Binding-site contacts:
Ligand atom O6 contacts residue VAL97 of chain 2.E at 3.7 Å.
Ligand atom C6 contacts residue ILE61 of chain 2.E at 3.6 Å (hydrophobic).
Ligand atom O3 contacts residue ASP103 of chain 2.E at 2.7 Å (salt-bridge).
Ligand atom C1 contacts residue GLU44 of chain 2.E at 3.1 Å.
Ligand atom C4 contacts residue TYR38 of chain 2.E at 4.0 Å (hydrophobic).
Ligand atom C2 contacts residue ASP103 of chain 2.E at 3.9 Å.
Ligand atom C4 contacts residue CA1 of chain 2.R at 3.5 Å.
Ligand atom O3 contacts residue CA1 of chain 2.R at 2.5 Å.
Ligand atom O5 contacts residue GLN57 of chain 2.E at 3.3 Å (h-bond).
Ligand atom O2 contacts residue GLU44 of chain 2.E at 2.7 Å (salt-bridge).
Ligand atom C3 contacts residue TYR38 of chain 2.E at 3.7 Å (hydrophobic).
Ligand atom O3 contacts residue THR100 of chain 2.E at 3.6 Å (h-bond).
Ligand atom C3 contacts residue ASP103 of chain 2.E at 3.7 Å.
Ligand atom O4 contacts residue THR100 of chain 2.E at 3.5 Å (h-bond).
Ligand atom C2 contacts residue TYR38 of chain 2.E at 3.4 Å (hydrophobic).
Ligand atom C3 contacts residue CA1 of chain 2.R at 3.5 Å.
Ligand atom O1 contacts residue GLU44 of chain 2.E at 3.7 Å.
Ligand atom C4 contacts residue THR100 of chain 2.E at 3.5 Å.
Ligand atom C6 contacts residue VAL97 of chain 2.E at 3.5 Å (hydrophobic).
Ligand atom O6 contacts residue PRO58 of chain 2.E at 4.0 Å.
Ligand atom C6 contacts residue ASP96 of chain 2.E at 3.5 Å.
Ligand atom C6 contacts residue GLN57 of chain 2.E at 3.6 Å.
Ligand atom C2 contacts residue CA1 of chain 2.R at 4.1 Å.
Ligand atom C7 contacts residue GLN57 of chain 2.E at 3.7 Å.
Ligand atom C4 contacts residue ASP96 of chain 2.E at 3.6 Å.
Ligand atom C5 contacts residue GLN57 of chain 2.E at 3.9 Å.
Ligand atom O6 contacts residue ILE61 of chain 2.E at 3.5 Å.
Ligand atom O6 contacts residue GLN57 of chain 2.E at 2.6 Å (h-bond).
Ligand atom O5 contacts residue TYR38 of chain 2.E at 3.5 Å.
Ligand atom O3 contacts residue TYR38 of chain 2.E at 3.2 Å (h-bond).
Ligand atom C3 contacts residue THR100 of chain 2.E at 4.1 Å.
Ligand atom O4 contacts residue CA1 of chain 2.R at 2.7 Å.
Ligand atom O4 contacts residue ASP96 of chain 2.E at 2.7 Å (salt-bridge).
Ligand atom C1 contacts residue TYR38 of chain 2.E at 3.9 Å (hydrophobic).
Ligand atom O2 contacts residue ASP103 of chain 2.E at 3.5 Å (salt-bridge).
Ligand atom C2 contacts residue GLU44 of chain 2.E at 3.1 Å.
Ligand atom O2 contacts residue GLY39 of chain 2.E at 4.1 Å.
Ligand atom C5 contacts residue ASP96 of chain 2.E at 4.1 Å.
Ligand atom O4 contacts residue TYR38 of chain 2.E at 3.1 Å (h-bond).
Ligand atom O2 contacts residue TYR38 of chain 2.E at 4.1 Å.

A protein and the small-molecule ligand that binds it are described below.
Small molecule (SMILES): CO[C@H]1O[C@H](CO)[C@H](O)[C@H](O)[C@H]1O

Sequence of chain 2.E:
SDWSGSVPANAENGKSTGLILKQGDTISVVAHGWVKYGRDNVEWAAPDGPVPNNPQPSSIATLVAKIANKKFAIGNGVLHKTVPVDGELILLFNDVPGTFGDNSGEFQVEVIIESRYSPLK